The protein below binds the small molecule below.
Small molecule (SMILES): O=c1[nH]nc2ccc(Sc3ccc(Cl)cc3)nn12

Binding-site contacts:
Ligand atom C18 contacts residue PHE191 of chain 1.A at 3.5 Å (hydrophobic).
Ligand atom CL1 contacts residue PHE243 of chain 1.A at 3.5 Å.
Ligand atom N11 contacts residue TRP51 of chain 1.A at 3.5 Å.
Ligand atom S08 contacts residue TYR52 of chain 1.A at 4.0 Å.
Ligand atom N15 contacts residue ALA265 of chain 1.A at 3.4 Å.
Ligand atom C17 contacts residue ALA265 of chain 1.A at 3.5 Å (hydrophobic).
Ligand atom N11 contacts residue SER155 of chain 1.A at 3.4 Å (h-bond).
Ligand atom C07 contacts residue PHE191 of chain 1.A at 3.6 Å (hydrophobic).
Ligand atom C17 contacts residue PHE191 of chain 1.A at 3.5 Å (hydrophobic).
Ligand atom N15 contacts residue SER155 of chain 1.A at 3.8 Å.
Ligand atom C18 contacts residue TRP51 of chain 1.A at 3.8 Å (hydrophobic).
Ligand atom C09 contacts residue TRP51 of chain 1.A at 3.8 Å (hydrophobic).
Ligand atom O13 contacts residue GLY50 of chain 1.A at 3.0 Å (h-bond).
Ligand atom C16 contacts residue ALA265 of chain 1.A at 3.7 Å (hydrophobic).
Ligand atom C07 contacts residue THR159 of chain 1.A at 3.4 Å.
Ligand atom N14 contacts residue TRP51 of chain 1.A at 3.4 Å (h-bond).
Ligand atom C12 contacts residue GLY50 of chain 1.A at 4.0 Å.
Ligand atom N10 contacts residue ALA156 of chain 1.A at 3.5 Å (h-bond).
Ligand atom O13 contacts residue SER155 of chain 1.A at 3.1 Å (h-bond).
Ligand atom N15 contacts residue TRP51 of chain 1.A at 3.7 Å.
Ligand atom CL1 contacts residue PHE242 of chain 1.A at 3.7 Å.
Ligand atom N11 contacts residue ALA156 of chain 1.A at 4.0 Å.
Ligand atom C06 contacts residue PHE191 of chain 1.A at 3.7 Å (hydrophobic).
Ligand atom CL1 contacts residue PHE191 of chain 1.A at 4.1 Å.
Ligand atom C16 contacts residue TRP51 of chain 1.A at 3.5 Å (hydrophobic).
Ligand atom C06 contacts residue VAL110 of chain 1.A at 4.0 Å (hydrophobic).
Ligand atom C06 contacts residue THR159 of chain 1.A at 3.3 Å.
Ligand atom C12 contacts residue SER155 of chain 1.A at 3.1 Å.
Ligand atom O13 contacts residue TRP51 of chain 1.A at 2.9 Å (h-bond).
Ligand atom C02 contacts residue PHE191 of chain 1.A at 3.7 Å (hydrophobic).
Ligand atom C16 contacts residue SER155 of chain 1.A at 3.7 Å.
Ligand atom S08 contacts residue ALA156 of chain 1.A at 3.6 Å.
Ligand atom N10 contacts residue TRP51 of chain 1.A at 3.2 Å (h-bond).
Ligand atom N10 contacts residue SER155 of chain 1.A at 3.8 Å.
Ligand atom C17 contacts residue TRP51 of chain 1.A at 3.7 Å (hydrophobic).
Ligand atom C09 contacts residue ALA156 of chain 1.A at 3.8 Å (hydrophobic).
Ligand atom S08 contacts residue TRP51 of chain 1.A at 4.0 Å.
Ligand atom C04 contacts residue TYR52 of chain 1.A at 3.6 Å (hydrophobic).
Ligand atom N14 contacts residue SER155 of chain 1.A at 3.7 Å.
Ligand atom C12 contacts residue TRP51 of chain 1.A at 3.3 Å (hydrophobic).

Sequence of chain 1.A:
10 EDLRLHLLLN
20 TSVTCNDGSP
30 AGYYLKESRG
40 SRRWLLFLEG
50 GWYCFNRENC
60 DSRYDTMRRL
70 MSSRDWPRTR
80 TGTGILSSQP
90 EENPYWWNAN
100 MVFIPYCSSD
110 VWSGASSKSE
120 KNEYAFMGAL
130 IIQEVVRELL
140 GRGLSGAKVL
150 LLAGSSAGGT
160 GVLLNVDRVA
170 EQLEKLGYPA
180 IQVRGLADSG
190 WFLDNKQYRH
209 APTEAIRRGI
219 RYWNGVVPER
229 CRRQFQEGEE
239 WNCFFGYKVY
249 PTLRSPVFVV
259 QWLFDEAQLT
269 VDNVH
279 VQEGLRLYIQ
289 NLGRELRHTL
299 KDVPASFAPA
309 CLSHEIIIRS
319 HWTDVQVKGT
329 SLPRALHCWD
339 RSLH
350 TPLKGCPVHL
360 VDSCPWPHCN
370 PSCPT